This small molecule binds to this protein.
Small molecule (SMILES): CC(=O)N[C@H]1[C@H](O[C@H]2[C@H](O)[C@@H](NC(C)=O)CO[C@@H]2CO[C@@H]2O[C@@H](C)[C@@H](O)[C@@H](O)[C@@H]2O)O[C@H](CO)[C@@H](O)[C@@H]1O

Binding-site contacts:
Ligand atom O4 contacts residue GLY341 of chain 1.A at 4.5 Å.
Ligand atom O7 contacts residue ASN346 of chain 1.A at 3.9 Å.
Ligand atom C4 contacts residue ASN346 of chain 1.A at 4.2 Å.
Ligand atom C7 contacts residue ASN346 of chain 1.A at 3.2 Å.
Ligand atom C1 contacts residue SER343 of chain 1.A at 4.4 Å.
Ligand atom C2 contacts residue ASN346 of chain 1.A at 2.4 Å.
Ligand atom C3 contacts residue ASN346 of chain 1.A at 3.8 Å.
Ligand atom C7 contacts residue GLY341 of chain 1.A at 3.8 Å.
Ligand atom O2 contacts residue ASN346 of chain 1.A at 3.8 Å.
Ligand atom O7 contacts residue PHE342 of chain 1.A at 4.0 Å.
Ligand atom O5 contacts residue ASN346 of chain 1.A at 2.3 Å (h-bond).
Ligand atom C1 contacts residue ASN346 of chain 1.A at 1.4 Å.
Ligand atom C6 contacts residue PHE342 of chain 1.A at 4.3 Å (hydrophobic).
Ligand atom O5 contacts residue SER343 of chain 1.A at 3.6 Å.
Ligand atom C5 contacts residue SER343 of chain 1.A at 4.0 Å.
Ligand atom C8 contacts residue GLY341 of chain 1.A at 4.3 Å.
Ligand atom C8 contacts residue PRO340 of chain 1.A at 4.2 Å (hydrophobic).
Ligand atom O7 contacts residue PRO340 of chain 1.A at 3.8 Å.
Ligand atom C8 contacts residue ASN346 of chain 1.A at 3.4 Å.
Ligand atom C6 contacts residue SER343 of chain 1.A at 3.7 Å.
Ligand atom C5 contacts residue ASN346 of chain 1.A at 3.7 Å.
Ligand atom N2 contacts residue ASN346 of chain 1.A at 2.9 Å (h-bond).
Ligand atom O6 contacts residue SER343 of chain 1.A at 4.0 Å.
Ligand atom C1 contacts residue GLY341 of chain 1.A at 4.5 Å.
Ligand atom O7 contacts residue GLY341 of chain 1.A at 2.7 Å (h-bond).

Sequence of chain 1.A:
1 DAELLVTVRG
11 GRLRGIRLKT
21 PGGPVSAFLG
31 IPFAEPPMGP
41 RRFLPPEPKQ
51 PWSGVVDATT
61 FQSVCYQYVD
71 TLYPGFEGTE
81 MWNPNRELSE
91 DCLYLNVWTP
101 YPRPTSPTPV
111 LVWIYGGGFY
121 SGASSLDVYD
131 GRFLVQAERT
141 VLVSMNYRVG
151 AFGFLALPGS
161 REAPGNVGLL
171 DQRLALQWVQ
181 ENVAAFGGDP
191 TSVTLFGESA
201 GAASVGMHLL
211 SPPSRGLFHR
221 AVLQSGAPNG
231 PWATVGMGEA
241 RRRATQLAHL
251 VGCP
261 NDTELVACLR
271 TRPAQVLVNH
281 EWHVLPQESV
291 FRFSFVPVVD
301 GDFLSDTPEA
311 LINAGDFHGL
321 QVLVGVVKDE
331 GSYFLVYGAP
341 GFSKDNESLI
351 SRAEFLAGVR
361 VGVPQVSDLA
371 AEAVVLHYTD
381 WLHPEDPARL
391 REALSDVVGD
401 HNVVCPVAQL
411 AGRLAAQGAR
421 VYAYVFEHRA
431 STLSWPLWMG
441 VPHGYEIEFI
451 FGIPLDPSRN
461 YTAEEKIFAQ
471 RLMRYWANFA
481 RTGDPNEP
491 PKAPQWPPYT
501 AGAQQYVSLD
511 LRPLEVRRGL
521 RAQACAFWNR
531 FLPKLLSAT